This small molecule binds to this protein.
Small molecule (SMILES): CC(=O)N[C@@H]1[C@@H](O)[C@H](O)[C@@H](CO)O[C@H]1O

Binding-site contacts:
Ligand atom O7 contacts residue ASN351 of chain 1.E at 2.8 Å (h-bond).
Ligand atom C3 contacts residue ASN351 of chain 1.E at 3.7 Å.
Ligand atom C7 contacts residue ASN351 of chain 1.E at 3.2 Å.
Ligand atom C1 contacts residue ASN351 of chain 1.E at 1.4 Å.
Ligand atom C4 contacts residue ASN351 of chain 1.E at 4.1 Å.
Ligand atom C2 contacts residue ASN351 of chain 1.E at 2.4 Å.
Ligand atom O5 contacts residue ASN351 of chain 1.E at 2.4 Å (h-bond).
Ligand atom C5 contacts residue ASN351 of chain 1.E at 3.6 Å.
Ligand atom N2 contacts residue ASN351 of chain 1.E at 2.8 Å (h-bond).

Sequence of chain 1.E:
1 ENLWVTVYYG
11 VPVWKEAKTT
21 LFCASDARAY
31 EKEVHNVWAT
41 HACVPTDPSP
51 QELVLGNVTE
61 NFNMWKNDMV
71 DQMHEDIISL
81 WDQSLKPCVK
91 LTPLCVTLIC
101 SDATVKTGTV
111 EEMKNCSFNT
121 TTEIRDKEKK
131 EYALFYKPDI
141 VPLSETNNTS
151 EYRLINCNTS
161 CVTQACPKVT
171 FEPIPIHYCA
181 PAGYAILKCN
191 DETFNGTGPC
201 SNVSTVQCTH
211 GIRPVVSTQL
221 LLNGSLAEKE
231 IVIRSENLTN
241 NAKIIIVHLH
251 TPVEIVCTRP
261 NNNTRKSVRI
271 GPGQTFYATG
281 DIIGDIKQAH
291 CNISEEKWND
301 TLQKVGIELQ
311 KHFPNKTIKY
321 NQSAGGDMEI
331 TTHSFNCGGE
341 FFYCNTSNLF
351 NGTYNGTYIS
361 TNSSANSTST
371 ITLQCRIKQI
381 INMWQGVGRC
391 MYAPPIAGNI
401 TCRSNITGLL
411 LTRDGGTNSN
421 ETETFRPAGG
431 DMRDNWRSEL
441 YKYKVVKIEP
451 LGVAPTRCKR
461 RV